Sequence of chain 1.G:
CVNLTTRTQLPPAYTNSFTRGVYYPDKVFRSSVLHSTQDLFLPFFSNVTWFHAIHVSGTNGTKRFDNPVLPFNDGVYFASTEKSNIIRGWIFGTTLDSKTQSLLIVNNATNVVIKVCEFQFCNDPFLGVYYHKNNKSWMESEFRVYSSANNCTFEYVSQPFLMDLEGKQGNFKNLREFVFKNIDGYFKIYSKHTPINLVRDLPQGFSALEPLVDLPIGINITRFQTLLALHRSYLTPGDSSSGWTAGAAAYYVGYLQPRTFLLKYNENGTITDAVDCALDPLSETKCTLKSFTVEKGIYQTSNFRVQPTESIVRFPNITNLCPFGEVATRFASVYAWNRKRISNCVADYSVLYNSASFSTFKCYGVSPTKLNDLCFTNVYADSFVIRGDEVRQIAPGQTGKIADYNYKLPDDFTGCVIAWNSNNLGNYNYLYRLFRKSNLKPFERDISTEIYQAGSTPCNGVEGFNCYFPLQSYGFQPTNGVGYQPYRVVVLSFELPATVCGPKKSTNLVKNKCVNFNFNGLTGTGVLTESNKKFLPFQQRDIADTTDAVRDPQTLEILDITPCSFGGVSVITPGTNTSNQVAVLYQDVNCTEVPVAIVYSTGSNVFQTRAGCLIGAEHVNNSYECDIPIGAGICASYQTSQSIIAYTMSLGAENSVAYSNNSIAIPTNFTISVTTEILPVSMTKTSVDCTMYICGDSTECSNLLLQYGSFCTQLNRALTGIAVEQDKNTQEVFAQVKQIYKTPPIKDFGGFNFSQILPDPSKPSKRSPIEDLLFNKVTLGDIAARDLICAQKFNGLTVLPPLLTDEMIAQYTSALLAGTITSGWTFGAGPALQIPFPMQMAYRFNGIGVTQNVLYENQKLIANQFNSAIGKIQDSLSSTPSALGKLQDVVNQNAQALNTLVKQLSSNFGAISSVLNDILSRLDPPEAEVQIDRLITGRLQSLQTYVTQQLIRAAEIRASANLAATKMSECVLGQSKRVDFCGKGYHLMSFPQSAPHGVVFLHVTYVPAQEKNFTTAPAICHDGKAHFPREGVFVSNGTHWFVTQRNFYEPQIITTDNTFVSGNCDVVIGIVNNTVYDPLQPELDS

A small-molecule ligand and the protein it binds are described below.
Small molecule (SMILES): CC(=O)N[C@@H]1[C@@H](O)[C@H](O)[C@@H](CO)O[C@H]1O

Sequence of chain 1.D:
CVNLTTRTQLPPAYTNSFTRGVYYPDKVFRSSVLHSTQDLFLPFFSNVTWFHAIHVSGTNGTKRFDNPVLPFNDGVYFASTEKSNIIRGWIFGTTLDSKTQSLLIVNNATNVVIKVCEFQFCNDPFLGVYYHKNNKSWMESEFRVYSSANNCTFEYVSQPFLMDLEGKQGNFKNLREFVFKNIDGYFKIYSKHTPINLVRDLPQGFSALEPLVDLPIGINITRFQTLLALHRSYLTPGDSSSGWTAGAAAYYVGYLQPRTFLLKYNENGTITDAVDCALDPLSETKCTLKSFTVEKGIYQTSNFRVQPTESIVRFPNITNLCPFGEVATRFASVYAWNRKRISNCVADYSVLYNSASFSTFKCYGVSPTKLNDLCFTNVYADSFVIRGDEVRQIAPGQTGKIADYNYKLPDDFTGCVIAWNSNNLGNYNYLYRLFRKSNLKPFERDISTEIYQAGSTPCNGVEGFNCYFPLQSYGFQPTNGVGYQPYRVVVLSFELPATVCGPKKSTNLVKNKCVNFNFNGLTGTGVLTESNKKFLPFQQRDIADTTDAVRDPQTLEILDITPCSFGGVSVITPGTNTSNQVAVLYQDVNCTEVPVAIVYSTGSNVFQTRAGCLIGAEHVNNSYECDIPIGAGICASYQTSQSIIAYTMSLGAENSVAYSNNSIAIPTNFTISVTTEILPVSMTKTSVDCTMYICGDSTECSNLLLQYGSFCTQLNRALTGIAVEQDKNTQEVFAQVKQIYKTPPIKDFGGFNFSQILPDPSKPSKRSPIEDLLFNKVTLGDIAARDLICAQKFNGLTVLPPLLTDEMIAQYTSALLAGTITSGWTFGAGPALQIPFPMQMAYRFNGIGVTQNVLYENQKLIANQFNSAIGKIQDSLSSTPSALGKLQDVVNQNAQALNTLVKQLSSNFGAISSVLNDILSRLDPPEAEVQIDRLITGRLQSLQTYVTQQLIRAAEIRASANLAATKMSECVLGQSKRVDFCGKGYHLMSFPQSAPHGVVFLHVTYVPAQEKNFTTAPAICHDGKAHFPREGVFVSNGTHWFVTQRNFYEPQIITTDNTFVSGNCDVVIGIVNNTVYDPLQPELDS

Binding-site contacts:
Ligand atom C2 contacts residue ASN709 of chain 1.D at 2.5 Å.
Ligand atom O7 contacts residue ASN709 of chain 1.D at 4.3 Å.
Ligand atom C4 contacts residue ASN709 of chain 1.D at 4.3 Å.
Ligand atom C1 contacts residue ASP796 of chain 1.G at 3.9 Å.
Ligand atom N2 contacts residue ASN709 of chain 1.D at 3.0 Å (h-bond).
Ligand atom C3 contacts residue ASN709 of chain 1.D at 3.8 Å.
Ligand atom C7 contacts residue ASN709 of chain 1.D at 3.4 Å.
Ligand atom C8 contacts residue SER708 of chain 1.D at 3.9 Å.
Ligand atom O7 contacts residue ASP796 of chain 1.G at 2.8 Å (salt-bridge).
Ligand atom C8 contacts residue ASP796 of chain 1.G at 4.5 Å.
Ligand atom C6 contacts residue ILE1130 of chain 1.D at 4.1 Å (hydrophobic).
Ligand atom C5 contacts residue ASN709 of chain 1.D at 3.6 Å.
Ligand atom C2 contacts residue ASP796 of chain 1.G at 3.9 Å.
Ligand atom C8 contacts residue ASN709 of chain 1.D at 3.3 Å.
Ligand atom O6 contacts residue ILE1130 of chain 1.D at 3.4 Å.
Ligand atom C7 contacts residue ASP796 of chain 1.G at 3.1 Å.
Ligand atom O7 contacts residue SER708 of chain 1.D at 4.3 Å.
Ligand atom N2 contacts residue ASP796 of chain 1.G at 2.7 Å (salt-bridge).
Ligand atom C7 contacts residue SER708 of chain 1.D at 4.4 Å.
Ligand atom C1 contacts residue ASN709 of chain 1.D at 1.4 Å.
Ligand atom O5 contacts residue ASN709 of chain 1.D at 2.4 Å (h-bond).